This protein binds this small molecule.
Small molecule (SMILES): Cc1ccccc1CNC(=O)[C@H](CCc1ccccc1)NC(=O)[C@@H](NC(=O)c1ccc(OCc2ccccc2)cc1)[C@@H](C)O

Binding-site contacts:
Ligand atom C26 contacts residue GLY48 of chain 1.K at 3.6 Å.
Ligand atom C41 contacts residue TYR24 of chain 1.L at 3.6 Å (hydrophobic).
Ligand atom CL7 contacts residue GLY47 of chain 1.K at 3.5 Å.
Ligand atom C42 contacts residue TYR125 of chain 1.L at 3.6 Å (hydrophobic).
Ligand atom C13 contacts residue THR21 of chain 1.K at 3.3 Å.
Ligand atom C24 contacts residue MES1 of chain 1.KA at 3.7 Å.
Ligand atom C5 contacts residue ALA49 of chain 1.K at 3.5 Å (hydrophobic).
Ligand atom C6 contacts residue ALA49 of chain 1.K at 3.6 Å (hydrophobic).
Ligand atom C25 contacts residue GLY48 of chain 1.K at 3.7 Å.
Ligand atom CL7 contacts residue ALA46 of chain 1.K at 3.3 Å (hydrophobic).
Ligand atom CL7 contacts residue MET45 of chain 1.K at 3.4 Å (hydrophobic).
Ligand atom C20 contacts residue ASP145 of chain 1.L at 3.5 Å.
Ligand atom C10 contacts residue GLY47 of chain 1.K at 3.6 Å.
Ligand atom C4 contacts residue ALA49 of chain 1.K at 3.6 Å (hydrophobic).
Ligand atom O17 contacts residue ALA49 of chain 1.K at 3.2 Å (h-bond).
Ligand atom C27 contacts residue GLY47 of chain 1.K at 3.8 Å.
Ligand atom C42 contacts residue PRO123 of chain 1.L at 3.6 Å (hydrophobic).
Ligand atom C3 contacts residue VAL31 of chain 1.K at 3.2 Å (hydrophobic).
Ligand atom N14 contacts residue THR21 of chain 1.K at 2.7 Å (h-bond).
Ligand atom C3 contacts residue ALA49 of chain 1.K at 3.7 Å (hydrophobic).
Ligand atom N19 contacts residue ASP145 of chain 1.L at 3.3 Å (salt-bridge).
Ligand atom O36 contacts residue PRO146 of chain 1.L at 3.6 Å.
Ligand atom N30 contacts residue GLY47 of chain 1.K at 2.7 Å (h-bond).
Ligand atom C12 contacts residue GLY47 of chain 1.K at 3.5 Å.
Ligand atom C16 contacts residue THR21 of chain 1.K at 3.6 Å.
Ligand atom C18 contacts residue THR21 of chain 1.K at 3.5 Å.
Ligand atom O11 contacts residue THR21 of chain 1.K at 3.0 Å (h-bond).
Ligand atom C12 contacts residue THR21 of chain 1.K at 3.5 Å.
Ligand atom C26 contacts residue SER96 of chain 1.K at 3.7 Å.
Ligand atom C2 contacts residue VAL31 of chain 1.K at 3.7 Å (hydrophobic).
Ligand atom C8 contacts residue GLY47 of chain 1.K at 3.6 Å.
Ligand atom O11 contacts residue ALA20 of chain 1.K at 3.3 Å.
Ligand atom C43 contacts residue TYR125 of chain 1.L at 3.2 Å (hydrophobic).
Ligand atom C44 contacts residue ALA20 of chain 1.K at 3.6 Å (hydrophobic).
Ligand atom C8 contacts residue THR1 of chain 1.K at 3.0 Å.
Ligand atom C42 contacts residue TYR24 of chain 1.L at 3.7 Å (hydrophobic).
Ligand atom O21 contacts residue ASP145 of chain 1.L at 3.4 Å.
Ligand atom C15 contacts residue THR21 of chain 1.K at 3.5 Å.
Ligand atom CL7 contacts residue CYS52 of chain 1.K at 3.7 Å (hydrophobic).
Ligand atom C35 contacts residue ASP145 of chain 1.L at 3.5 Å.

Sequence of chain 1.K:
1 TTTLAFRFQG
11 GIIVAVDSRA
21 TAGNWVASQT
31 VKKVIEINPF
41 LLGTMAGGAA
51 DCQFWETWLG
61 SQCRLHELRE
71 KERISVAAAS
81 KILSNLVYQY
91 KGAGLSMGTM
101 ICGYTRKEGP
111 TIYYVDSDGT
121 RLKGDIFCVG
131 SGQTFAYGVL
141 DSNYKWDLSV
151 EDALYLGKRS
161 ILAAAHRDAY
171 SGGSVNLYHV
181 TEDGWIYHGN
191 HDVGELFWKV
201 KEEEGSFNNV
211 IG

Sequence of chain 1.L:
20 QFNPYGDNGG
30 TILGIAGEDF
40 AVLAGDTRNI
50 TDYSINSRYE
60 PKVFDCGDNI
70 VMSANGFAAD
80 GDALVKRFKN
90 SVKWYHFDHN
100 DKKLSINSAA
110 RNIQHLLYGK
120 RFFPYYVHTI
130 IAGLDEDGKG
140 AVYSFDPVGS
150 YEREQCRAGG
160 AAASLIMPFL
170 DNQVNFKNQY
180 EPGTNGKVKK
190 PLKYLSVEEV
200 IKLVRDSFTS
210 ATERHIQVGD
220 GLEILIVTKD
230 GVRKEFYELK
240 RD